Binding-site contacts:
Ligand atom C3 contacts residue GLU5 of chain 1.A at 3.7 Å.
Ligand atom C2 contacts residue ARG8 of chain 1.A at 4.3 Å.
Ligand atom C61 contacts residue LEU164 of chain 1.A at 4.3 Å (hydrophobic).
Ligand atom C3 contacts residue TYR9 of chain 1.A at 3.7 Å (hydrophobic).
Ligand atom C61 contacts residue MET1 of chain 1.A at 4.0 Å (hydrophobic).
Ligand atom C5 contacts residue TYR9 of chain 1.A at 3.9 Å (hydrophobic).
Ligand atom N2 contacts residue GLU5 of chain 1.A at 3.3 Å (salt-bridge).
Ligand atom C3 contacts residue ARG8 of chain 1.A at 3.7 Å.
Ligand atom C5 contacts residue GLU5 of chain 1.A at 3.5 Å.
Ligand atom C6 contacts residue GLU5 of chain 1.A at 4.1 Å.
Ligand atom C4 contacts residue TYR9 of chain 1.A at 3.1 Å (hydrophobic).
Ligand atom C4 contacts residue LEU164 of chain 1.A at 4.4 Å (hydrophobic).
Ligand atom N2 contacts residue TYR9 of chain 1.A at 1.7 Å.
Ligand atom C62 contacts residue GLU5 of chain 1.A at 3.0 Å.
Ligand atom C62 contacts residue MET1 of chain 1.A at 4.5 Å (hydrophobic).
Ligand atom C4 contacts residue GLU5 of chain 1.A at 3.8 Å.
Ligand atom N2 contacts residue ARG8 of chain 1.A at 3.9 Å.
Ligand atom C61 contacts residue GLU5 of chain 1.A at 3.7 Å.
Ligand atom C21 contacts residue ARG8 of chain 1.A at 3.5 Å.
Ligand atom N2 contacts residue MET6 of chain 1.A at 4.5 Å.

This protein binds this small molecule.
Small molecule (SMILES): CC1(C)CC(N)CC(C)(C)N1[O-]

Sequence of chain 1.A:
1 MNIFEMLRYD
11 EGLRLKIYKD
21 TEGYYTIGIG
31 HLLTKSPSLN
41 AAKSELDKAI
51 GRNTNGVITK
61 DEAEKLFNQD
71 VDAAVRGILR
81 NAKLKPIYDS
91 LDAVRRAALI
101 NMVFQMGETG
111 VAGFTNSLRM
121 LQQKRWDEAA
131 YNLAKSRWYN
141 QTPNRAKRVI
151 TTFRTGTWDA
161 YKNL